Binding-site contacts:
Ligand atom O24 contacts residue ASP182 of chain 1.F at 2.6 Å (salt-bridge).
Ligand atom C13 contacts residue LEU116 of chain 1.F at 3.4 Å (hydrophobic).
Ligand atom C23 contacts residue LYS63 of chain 1.F at 3.8 Å.
Ligand atom N12 contacts residue MET115 of chain 1.F at 3.3 Å.
Ligand atom C21 contacts residue ILE40 of chain 1.F at 3.7 Å (hydrophobic).
Ligand atom N12 contacts residue LEU116 of chain 1.F at 2.7 Å (h-bond).
Ligand atom C13 contacts residue GLU114 of chain 1.F at 3.1 Å.
Ligand atom O24 contacts residue VAL181 of chain 1.F at 3.3 Å.
Ligand atom C3 contacts residue PHE113 of chain 1.F at 3.8 Å (hydrophobic).
Ligand atom C18 contacts residue VAL48 of chain 1.F at 3.9 Å (hydrophobic).
Ligand atom CL22 contacts residue VAL48 of chain 1.F at 3.4 Å.
Ligand atom O25 contacts residue ASP182 of chain 1.F at 3.4 Å (salt-bridge).
Ligand atom N9 contacts residue LEU169 of chain 1.F at 3.7 Å.
Ligand atom N12 contacts residue ALA61 of chain 1.F at 3.5 Å.
Ligand atom C5 contacts residue VAL181 of chain 1.F at 3.6 Å (hydrophobic).
Ligand atom C13 contacts residue ALA61 of chain 1.F at 3.5 Å (hydrophobic).
Ligand atom C8 contacts residue LEU169 of chain 1.F at 3.7 Å (hydrophobic).
Ligand atom C7 contacts residue LEU169 of chain 1.F at 3.5 Å (hydrophobic).
Ligand atom O25 contacts residue LYS63 of chain 1.F at 3.0 Å (salt-bridge).
Ligand atom C16 contacts residue ILE40 of chain 1.F at 3.7 Å (hydrophobic).
Ligand atom C6 contacts residue VAL181 of chain 1.F at 3.9 Å (hydrophobic).
Ligand atom O24 contacts residue PHE113 of chain 1.F at 3.8 Å.
Ligand atom O24 contacts residue LYS63 of chain 1.F at 4.0 Å.
Ligand atom CL22 contacts residue LYS42 of chain 1.F at 3.4 Å.
Ligand atom C2 contacts residue LEU169 of chain 1.F at 3.8 Å (hydrophobic).
Ligand atom CL22 contacts residue GLY41 of chain 1.F at 2.9 Å.
Ligand atom N15 contacts residue ILE40 of chain 1.F at 3.8 Å.
Ligand atom C17 contacts residue VAL48 of chain 1.F at 3.4 Å (hydrophobic).
Ligand atom CL22 contacts residue PHE45 of chain 1.F at 3.9 Å.
Ligand atom C4 contacts residue PHE113 of chain 1.F at 3.4 Å (hydrophobic).
Ligand atom N12 contacts residue GLU114 of chain 1.F at 3.2 Å (salt-bridge).
Ligand atom C23 contacts residue ASP182 of chain 1.F at 3.2 Å.
Ligand atom C11 contacts residue MET115 of chain 1.F at 3.6 Å (hydrophobic).
Ligand atom C18 contacts residue GLY41 of chain 1.F at 3.8 Å.
Ligand atom C4 contacts residue VAL181 of chain 1.F at 3.9 Å (hydrophobic).
Ligand atom C11 contacts residue LEU116 of chain 1.F at 3.3 Å (hydrophobic).
Ligand atom C10 contacts residue LEU169 of chain 1.F at 3.6 Å (hydrophobic).
Ligand atom C8 contacts residue ALA61 of chain 1.F at 4.0 Å (hydrophobic).
Ligand atom C1 contacts residue LEU169 of chain 1.F at 3.8 Å (hydrophobic).
Ligand atom C23 contacts residue VAL181 of chain 1.F at 3.6 Å (hydrophobic).

The protein below binds the small molecule below.
Small molecule (SMILES): O=C(O)c1ccc2c(c1)nc(Nc1cccc(Cl)c1)c1ccncc12

Sequence of chain 1.F:
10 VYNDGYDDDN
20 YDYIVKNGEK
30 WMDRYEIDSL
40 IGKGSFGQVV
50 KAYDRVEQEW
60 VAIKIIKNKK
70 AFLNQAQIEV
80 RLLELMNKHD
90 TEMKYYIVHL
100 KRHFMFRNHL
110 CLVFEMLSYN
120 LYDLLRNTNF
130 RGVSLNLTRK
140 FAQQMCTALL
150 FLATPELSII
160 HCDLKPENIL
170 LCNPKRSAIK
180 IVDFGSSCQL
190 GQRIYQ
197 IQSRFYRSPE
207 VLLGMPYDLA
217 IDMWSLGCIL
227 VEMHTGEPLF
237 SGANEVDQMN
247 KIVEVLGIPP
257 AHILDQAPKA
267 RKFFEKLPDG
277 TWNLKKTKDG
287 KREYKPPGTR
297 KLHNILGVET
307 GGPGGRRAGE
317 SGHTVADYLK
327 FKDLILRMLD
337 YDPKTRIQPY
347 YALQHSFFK